Binding-site contacts:
Ligand atom O5 contacts residue ASN47 of chain 9.F at 2.2 Å (h-bond).
Ligand atom C2 contacts residue ASN47 of chain 9.F at 2.6 Å.
Ligand atom O7 contacts residue ASN47 of chain 9.F at 3.9 Å.
Ligand atom C7 contacts residue ASN47 of chain 9.F at 3.8 Å.
Ligand atom C3 contacts residue ASN47 of chain 9.F at 3.9 Å.
Ligand atom C6 contacts residue ASN47 of chain 9.F at 4.0 Å.
Ligand atom N2 contacts residue ASN47 of chain 9.F at 3.2 Å (h-bond).
Ligand atom C5 contacts residue ASN47 of chain 9.F at 3.4 Å.
Ligand atom C4 contacts residue ASN47 of chain 9.F at 4.2 Å.
Ligand atom C1 contacts residue ASN47 of chain 9.F at 1.4 Å.

A small-molecule ligand and the protein it binds are described below.
Small molecule (SMILES): CC(=O)N[C@H]1[C@H](O[C@H]2[C@H](O)[C@@H](NC(C)=O)CO[C@@H]2CO)O[C@H](CO)[C@@H](O)[C@@H]1O

Sequence of chain 9.F:
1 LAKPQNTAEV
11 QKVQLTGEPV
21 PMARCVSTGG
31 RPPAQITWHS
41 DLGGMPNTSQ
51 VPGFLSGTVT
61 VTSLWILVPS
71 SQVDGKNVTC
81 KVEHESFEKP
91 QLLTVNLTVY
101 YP